Sequence of chain 1.B:
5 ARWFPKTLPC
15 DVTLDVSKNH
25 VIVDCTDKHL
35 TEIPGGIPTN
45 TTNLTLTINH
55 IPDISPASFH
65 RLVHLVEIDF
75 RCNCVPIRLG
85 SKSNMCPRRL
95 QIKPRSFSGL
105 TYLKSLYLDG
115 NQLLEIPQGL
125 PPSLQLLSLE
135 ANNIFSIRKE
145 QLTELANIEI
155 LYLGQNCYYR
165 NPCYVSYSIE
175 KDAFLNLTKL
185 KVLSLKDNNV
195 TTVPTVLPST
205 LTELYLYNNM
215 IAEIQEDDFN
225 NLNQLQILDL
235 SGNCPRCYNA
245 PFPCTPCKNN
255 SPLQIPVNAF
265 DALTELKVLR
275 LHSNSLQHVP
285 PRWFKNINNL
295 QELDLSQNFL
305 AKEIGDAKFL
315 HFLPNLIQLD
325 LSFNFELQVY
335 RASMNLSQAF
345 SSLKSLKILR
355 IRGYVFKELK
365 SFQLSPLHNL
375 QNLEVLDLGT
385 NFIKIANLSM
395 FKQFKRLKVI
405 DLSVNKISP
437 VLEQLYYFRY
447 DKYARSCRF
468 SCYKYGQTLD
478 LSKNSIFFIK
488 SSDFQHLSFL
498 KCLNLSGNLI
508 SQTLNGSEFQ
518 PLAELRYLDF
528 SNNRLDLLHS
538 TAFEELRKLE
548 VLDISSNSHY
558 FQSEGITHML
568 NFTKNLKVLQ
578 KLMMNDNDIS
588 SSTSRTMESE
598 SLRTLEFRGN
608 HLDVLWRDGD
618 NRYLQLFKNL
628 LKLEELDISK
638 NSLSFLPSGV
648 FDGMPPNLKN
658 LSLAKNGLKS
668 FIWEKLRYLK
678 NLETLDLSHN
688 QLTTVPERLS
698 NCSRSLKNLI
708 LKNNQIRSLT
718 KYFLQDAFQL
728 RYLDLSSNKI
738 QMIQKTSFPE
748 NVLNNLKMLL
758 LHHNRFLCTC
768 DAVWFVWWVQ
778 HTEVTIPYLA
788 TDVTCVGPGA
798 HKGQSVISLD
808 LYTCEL

Binding-site contacts:
Ligand atom C13 contacts residue GLY562 of chain 1.B at 3.9 Å.
Ligand atom C7 contacts residue LEU535 of chain 1.B at 3.8 Å (hydrophobic).
Ligand atom C contacts residue LEU535 of chain 1.B at 3.9 Å (hydrophobic).
Ligand atom C2 contacts residue PHE386 of chain 1.A at 3.5 Å (hydrophobic).
Ligand atom N contacts residue ASP533 of chain 1.B at 2.6 Å (salt-bridge).
Ligand atom C6 contacts residue PHE386 of chain 1.A at 3.6 Å (hydrophobic).
Ligand atom C3 contacts residue PHE386 of chain 1.A at 3.8 Å (hydrophobic).
Ligand atom C1 contacts residue PHE386 of chain 1.A at 3.7 Å (hydrophobic).
Ligand atom C13 contacts residue VAL359 of chain 1.A at 3.9 Å (hydrophobic).
Ligand atom C14 contacts residue VAL359 of chain 1.A at 3.9 Å (hydrophobic).
Ligand atom C17 contacts residue GLN332 of chain 1.A at 3.5 Å.
Ligand atom C16 contacts residue VAL333 of chain 1.A at 3.5 Å (hydrophobic).
Ligand atom C20 contacts residue GLN332 of chain 1.A at 3.8 Å.
Ligand atom C8 contacts residue PHE386 of chain 1.A at 3.6 Å (hydrophobic).
Ligand atom C6 contacts residue ASP533 of chain 1.B at 3.5 Å.
Ligand atom C4 contacts residue PHE386 of chain 1.A at 3.8 Å (hydrophobic).
Ligand atom C contacts residue PHE386 of chain 1.A at 3.3 Å (hydrophobic).
Ligand atom N contacts residue PHE386 of chain 1.A at 3.3 Å.
Ligand atom C9 contacts residue THR564 of chain 1.B at 3.9 Å.
Ligand atom C7 contacts residue PHE386 of chain 1.A at 3.6 Å (hydrophobic).
Ligand atom C5 contacts residue TYR334 of chain 1.A at 3.6 Å (hydrophobic).
Ligand atom C2 contacts residue THR510 of chain 1.B at 3.6 Å.
Ligand atom C11 contacts residue GLY562 of chain 1.B at 3.3 Å.
Ligand atom C21 contacts residue GLN332 of chain 1.A at 3.4 Å.
Ligand atom C17 contacts residue TYR334 of chain 1.A at 3.8 Å (hydrophobic).
Ligand atom C18 contacts residue GLN332 of chain 1.A at 3.8 Å.
Ligand atom C11 contacts residue PHE329 of chain 1.A at 3.7 Å (hydrophobic).
Ligand atom N3 contacts residue ILE563 of chain 1.B at 3.1 Å.
Ligand atom C19 contacts residue LEU535 of chain 1.B at 3.9 Å (hydrophobic).
Ligand atom N4 contacts residue GLN332 of chain 1.A at 2.9 Å (h-bond).
Ligand atom C13 contacts residue PHE329 of chain 1.A at 3.5 Å (hydrophobic).
Ligand atom N1 contacts residue THR564 of chain 1.B at 3.2 Å (h-bond).
Ligand atom C12 contacts residue PHE386 of chain 1.A at 3.8 Å (hydrophobic).
Ligand atom C12 contacts residue PHE329 of chain 1.A at 3.8 Å (hydrophobic).
Ligand atom C10 contacts residue THR564 of chain 1.B at 3.4 Å.
Ligand atom N3 contacts residue THR564 of chain 1.B at 3.0 Å (h-bond).
Ligand atom N3 contacts residue ASP533 of chain 1.B at 2.8 Å (salt-bridge).
Ligand atom C2 contacts residue ASP533 of chain 1.B at 3.5 Å.
Ligand atom C contacts residue ASP533 of chain 1.B at 3.5 Å.
Ligand atom C17 contacts residue VAL333 of chain 1.A at 3.6 Å (hydrophobic).

Sequence of chain 1.A:
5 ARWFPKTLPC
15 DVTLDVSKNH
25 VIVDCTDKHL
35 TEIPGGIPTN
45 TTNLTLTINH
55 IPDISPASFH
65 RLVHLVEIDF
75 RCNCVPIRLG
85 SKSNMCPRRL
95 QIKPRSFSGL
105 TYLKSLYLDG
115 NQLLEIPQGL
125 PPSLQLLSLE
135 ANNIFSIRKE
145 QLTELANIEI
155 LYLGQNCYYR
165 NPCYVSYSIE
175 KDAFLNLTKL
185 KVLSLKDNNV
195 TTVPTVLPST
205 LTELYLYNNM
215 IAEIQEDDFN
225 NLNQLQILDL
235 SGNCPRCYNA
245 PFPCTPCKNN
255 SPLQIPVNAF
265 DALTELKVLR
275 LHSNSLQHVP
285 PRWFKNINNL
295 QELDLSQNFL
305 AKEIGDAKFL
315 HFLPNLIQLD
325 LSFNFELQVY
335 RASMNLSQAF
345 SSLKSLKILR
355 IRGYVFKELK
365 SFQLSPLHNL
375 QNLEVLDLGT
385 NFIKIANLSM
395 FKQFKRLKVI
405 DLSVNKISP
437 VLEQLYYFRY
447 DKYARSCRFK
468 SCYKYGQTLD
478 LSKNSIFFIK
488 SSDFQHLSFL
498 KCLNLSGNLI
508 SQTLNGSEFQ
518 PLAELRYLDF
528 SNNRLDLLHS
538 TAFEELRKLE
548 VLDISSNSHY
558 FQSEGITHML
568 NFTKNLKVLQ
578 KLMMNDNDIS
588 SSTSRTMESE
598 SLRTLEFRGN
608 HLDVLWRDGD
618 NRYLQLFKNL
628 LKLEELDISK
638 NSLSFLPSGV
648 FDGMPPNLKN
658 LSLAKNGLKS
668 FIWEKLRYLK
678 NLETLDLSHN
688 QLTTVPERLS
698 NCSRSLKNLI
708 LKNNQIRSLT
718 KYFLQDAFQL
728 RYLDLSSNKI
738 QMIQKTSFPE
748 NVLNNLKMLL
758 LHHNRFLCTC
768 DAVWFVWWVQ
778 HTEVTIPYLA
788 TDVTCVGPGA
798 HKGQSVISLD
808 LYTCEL

The small molecule below binds the protein below.
Small molecule (SMILES): CCCCc1nc2c(N)nc3ccccc3c2n1Cc1ccc(CN)cc1